Sequence of chain 1.A:
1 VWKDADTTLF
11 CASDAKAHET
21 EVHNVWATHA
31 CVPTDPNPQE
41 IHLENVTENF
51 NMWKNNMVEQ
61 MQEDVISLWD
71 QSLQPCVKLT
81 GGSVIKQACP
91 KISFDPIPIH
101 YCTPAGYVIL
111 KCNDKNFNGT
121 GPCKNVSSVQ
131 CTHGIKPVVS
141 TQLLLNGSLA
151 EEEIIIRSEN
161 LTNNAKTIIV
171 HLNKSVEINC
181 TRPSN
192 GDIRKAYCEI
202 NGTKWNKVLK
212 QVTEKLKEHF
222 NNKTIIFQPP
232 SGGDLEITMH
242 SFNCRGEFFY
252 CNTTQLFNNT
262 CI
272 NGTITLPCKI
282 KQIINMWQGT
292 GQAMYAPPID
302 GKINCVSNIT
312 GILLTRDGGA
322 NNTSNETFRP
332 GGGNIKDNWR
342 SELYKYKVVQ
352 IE

The small molecule below binds the protein below.
Small molecule (SMILES): CC(=O)N[C@@H]1[C@@H](O)[C@H](O)[C@@H](CO)O[C@H]1O

Binding-site contacts:
Ligand atom C5 contacts residue THR162 of chain 1.A at 3.9 Å.
Ligand atom C6 contacts residue THR162 of chain 1.A at 3.8 Å.
Ligand atom C1 contacts residue ASN163 of chain 1.A at 4.2 Å.
Ligand atom N2 contacts residue ASN160 of chain 1.A at 2.8 Å (h-bond).
Ligand atom C2 contacts residue ASN160 of chain 1.A at 2.3 Å.
Ligand atom O6 contacts residue ASN163 of chain 1.A at 3.9 Å.
Ligand atom C5 contacts residue ASN163 of chain 1.A at 4.2 Å.
Ligand atom C1 contacts residue THR162 of chain 1.A at 4.1 Å.
Ligand atom C5 contacts residue ASN160 of chain 1.A at 3.6 Å.
Ligand atom O5 contacts residue THR162 of chain 1.A at 3.9 Å.
Ligand atom C7 contacts residue ASN160 of chain 1.A at 3.4 Å.
Ligand atom C1 contacts residue ASN160 of chain 1.A at 1.4 Å.
Ligand atom O7 contacts residue ASN160 of chain 1.A at 3.5 Å (h-bond).
Ligand atom O5 contacts residue ASN163 of chain 1.A at 3.4 Å.
Ligand atom O5 contacts residue ASN160 of chain 1.A at 2.4 Å (h-bond).
Ligand atom C4 contacts residue ASN160 of chain 1.A at 4.1 Å.
Ligand atom C3 contacts residue ASN160 of chain 1.A at 3.7 Å.
Ligand atom C6 contacts residue ASN163 of chain 1.A at 4.1 Å.